Binding-site contacts:
Ligand atom C2 contacts residue GLY26 of chain 1.B at 3.9 Å.
Ligand atom O2 contacts residue GLY26 of chain 1.B at 2.9 Å (h-bond).
Ligand atom O2 contacts residue ALA27 of chain 1.B at 3.4 Å (h-bond).
Ligand atom O1 contacts residue GLY26 of chain 1.B at 3.0 Å (h-bond).
Ligand atom O1 contacts residue GLN25 of chain 1.B at 3.9 Å.
Ligand atom O3 contacts residue TYR38 of chain 1.B at 4.0 Å.
Ligand atom O2 contacts residue GLN25 of chain 1.B at 3.5 Å.
Ligand atom O3 contacts residue ASN45 of chain 1.B at 2.9 Å (h-bond).
Ligand atom O3 contacts residue GLN46 of chain 1.B at 4.2 Å.
Ligand atom C3 contacts residue ASP23 of chain 1.B at 3.5 Å.
Ligand atom C2 contacts residue ASN45 of chain 1.B at 4.1 Å.
Ligand atom C3 contacts residue TYR38 of chain 1.B at 3.7 Å (hydrophobic).
Ligand atom O5 contacts residue ALA27 of chain 1.B at 4.1 Å.
Ligand atom O1 contacts residue TYR38 of chain 1.B at 4.2 Å.
Ligand atom C6 contacts residue GLY26 of chain 1.B at 4.1 Å.
Ligand atom C2 contacts residue ALA27 of chain 1.B at 4.5 Å (hydrophobic).
Ligand atom C3 contacts residue HIS41 of chain 1.B at 3.7 Å.
Ligand atom C4 contacts residue HIS41 of chain 1.B at 4.2 Å.
Ligand atom C4 contacts residue ASN45 of chain 1.B at 4.0 Å.
Ligand atom O4 contacts residue HIS41 of chain 1.B at 3.5 Å (h-bond).
Ligand atom C5 contacts residue TYR38 of chain 1.B at 4.4 Å (hydrophobic).
Ligand atom C3 contacts residue ASN45 of chain 1.B at 3.8 Å.
Ligand atom C4 contacts residue GLY26 of chain 1.B at 4.5 Å.
Ligand atom C5 contacts residue ALA27 of chain 1.B at 4.5 Å (hydrophobic).
Ligand atom O5 contacts residue GLY26 of chain 1.B at 3.3 Å.
Ligand atom O2 contacts residue ASN45 of chain 1.B at 3.2 Å (h-bond).
Ligand atom C5 contacts residue GLY26 of chain 1.B at 4.2 Å.
Ligand atom O1 contacts residue ILE36 of chain 1.B at 4.0 Å.
Ligand atom C1 contacts residue TYR38 of chain 1.B at 3.7 Å (hydrophobic).
Ligand atom C2 contacts residue ASP23 of chain 1.B at 3.3 Å.
Ligand atom C2 contacts residue TYR38 of chain 1.B at 3.7 Å (hydrophobic).
Ligand atom C1 contacts residue GLY26 of chain 1.B at 3.6 Å.
Ligand atom C4 contacts residue ALA27 of chain 1.B at 4.1 Å (hydrophobic).
Ligand atom O2 contacts residue ASP23 of chain 1.B at 2.6 Å (salt-bridge).
Ligand atom O2 contacts residue ILE24 of chain 1.B at 3.1 Å (h-bond).
Ligand atom O3 contacts residue ASP23 of chain 1.B at 2.6 Å (salt-bridge).
Ligand atom O3 contacts residue HIS41 of chain 1.B at 2.7 Å (h-bond).

This protein binds this small molecule.
Small molecule (SMILES): C[C@@H]1O[C@H](O)[C@H](O)[C@H](O)[C@H]1O

Sequence of chain 1.B:
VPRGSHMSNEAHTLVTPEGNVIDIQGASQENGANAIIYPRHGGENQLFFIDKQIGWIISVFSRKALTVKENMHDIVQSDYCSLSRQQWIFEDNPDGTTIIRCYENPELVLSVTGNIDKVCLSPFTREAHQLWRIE